Sequence of chain 1.A:
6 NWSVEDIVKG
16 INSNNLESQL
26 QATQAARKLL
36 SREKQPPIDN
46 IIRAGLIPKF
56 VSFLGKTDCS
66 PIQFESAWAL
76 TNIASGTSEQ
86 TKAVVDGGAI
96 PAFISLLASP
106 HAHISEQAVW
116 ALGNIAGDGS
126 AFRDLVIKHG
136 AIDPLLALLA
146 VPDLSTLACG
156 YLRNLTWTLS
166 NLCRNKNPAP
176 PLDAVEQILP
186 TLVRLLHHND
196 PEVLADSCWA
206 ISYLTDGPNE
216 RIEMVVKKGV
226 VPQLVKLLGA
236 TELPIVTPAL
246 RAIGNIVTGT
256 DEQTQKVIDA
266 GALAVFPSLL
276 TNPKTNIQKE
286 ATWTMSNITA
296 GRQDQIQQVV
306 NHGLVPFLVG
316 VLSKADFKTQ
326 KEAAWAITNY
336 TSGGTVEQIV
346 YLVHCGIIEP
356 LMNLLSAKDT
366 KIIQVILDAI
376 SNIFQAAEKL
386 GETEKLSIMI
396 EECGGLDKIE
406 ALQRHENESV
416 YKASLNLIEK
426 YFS

Binding-site contacts:
Ligand atom CB contacts residue ASN119 of chain 1.A at 3.4 Å.
Ligand atom NZ contacts residue THR82 of chain 1.A at 3.6 Å (h-bond).
Ligand atom OE2 contacts residue TRP204 of chain 1.A at 3.6 Å (h-bond).
Ligand atom C contacts residue TRP115 of chain 1.A at 3.6 Å (hydrophobic).
Ligand atom CB contacts residue TRP73 of chain 1.A at 3.4 Å (hydrophobic).
Ligand atom O contacts residue TRP162 of chain 1.A at 3.5 Å (h-bond).
Ligand atom CB contacts residue SER80 of chain 1.A at 3.4 Å.
Ligand atom NH2 contacts residue PHE69 of chain 1.A at 3.6 Å.
Ligand atom NH2 contacts residue GLN112 of chain 1.A at 2.7 Å (h-bond).
Ligand atom CD contacts residue GLY81 of chain 1.A at 3.2 Å.
Ligand atom O contacts residue TRP73 of chain 1.A at 3.2 Å (h-bond).
Ligand atom N contacts residue ASN77 of chain 1.A at 2.8 Å (h-bond).
Ligand atom CD contacts residue TRP73 of chain 1.A at 3.6 Å (hydrophobic).
Ligand atom NZ contacts residue ASP123 of chain 1.A at 2.9 Å (salt-bridge).
Ligand atom CE contacts residue ASP123 of chain 1.A at 3.5 Å.
Ligand atom CD contacts residue ALA79 of chain 1.A at 3.5 Å (hydrophobic).
Ligand atom CA contacts residue ASN119 of chain 1.A at 3.3 Å.
Ligand atom CD contacts residue SER80 of chain 1.A at 3.6 Å.
Ligand atom O contacts residue ASN77 of chain 1.A at 3.1 Å (h-bond).
Ligand atom C contacts residue ASN77 of chain 1.A at 3.7 Å.
Ligand atom CE contacts residue GLY81 of chain 1.A at 3.5 Å.
Ligand atom N contacts residue SER36 of chain 1.A at 3.3 Å (h-bond).
Ligand atom N contacts residue TRP73 of chain 1.A at 3.7 Å.
Ligand atom C contacts residue SER80 of chain 1.A at 3.5 Å.
Ligand atom CG contacts residue TRP73 of chain 1.A at 3.6 Å (hydrophobic).
Ligand atom NZ contacts residue ARG37 of chain 1.A at 3.6 Å.
Ligand atom NZ contacts residue GLY81 of chain 1.A at 3.2 Å (h-bond).
Ligand atom O contacts residue SER80 of chain 1.A at 3.2 Å.
Ligand atom CG contacts residue ASN77 of chain 1.A at 3.4 Å.
Ligand atom CA contacts residue ASN77 of chain 1.A at 3.6 Å.
Ligand atom O contacts residue TRP115 of chain 1.A at 2.9 Å (h-bond).
Ligand atom CD contacts residue LEU35 of chain 1.A at 3.6 Å (hydrophobic).
Ligand atom CA contacts residue TRP73 of chain 1.A at 3.6 Å (hydrophobic).
Ligand atom NZ contacts residue THR86 of chain 1.A at 2.6 Å (h-bond).
Ligand atom C contacts residue ASN119 of chain 1.A at 3.5 Å.
Ligand atom CG contacts residue TRP162 of chain 1.A at 3.6 Å (hydrophobic).
Ligand atom O contacts residue ASN119 of chain 1.A at 2.8 Å (h-bond).
Ligand atom NH1 contacts residue ASN159 of chain 1.A at 2.5 Å (h-bond).
Ligand atom CB contacts residue TRP115 of chain 1.A at 3.3 Å (hydrophobic).
Ligand atom N contacts residue ASN119 of chain 1.A at 2.7 Å (h-bond).

The small molecule below binds the protein below.
Small molecule (SMILES): C[C@@H](O)[C@H](NC(=O)[C@H](CCCN=C(N)N)NC(=O)[C@H](CCCCN)NC(=O)[C@H](CCCN=C(N)N)NC(=O)[C@H](CCCCN)NC(=O)[C@H](CCC(=O)O)NC(=O)[C@@H](N)CCC(=O)O)C(=O)N[C@H](C=O)Cc1ccc(O)cc1